Sequence of chain 1.A:
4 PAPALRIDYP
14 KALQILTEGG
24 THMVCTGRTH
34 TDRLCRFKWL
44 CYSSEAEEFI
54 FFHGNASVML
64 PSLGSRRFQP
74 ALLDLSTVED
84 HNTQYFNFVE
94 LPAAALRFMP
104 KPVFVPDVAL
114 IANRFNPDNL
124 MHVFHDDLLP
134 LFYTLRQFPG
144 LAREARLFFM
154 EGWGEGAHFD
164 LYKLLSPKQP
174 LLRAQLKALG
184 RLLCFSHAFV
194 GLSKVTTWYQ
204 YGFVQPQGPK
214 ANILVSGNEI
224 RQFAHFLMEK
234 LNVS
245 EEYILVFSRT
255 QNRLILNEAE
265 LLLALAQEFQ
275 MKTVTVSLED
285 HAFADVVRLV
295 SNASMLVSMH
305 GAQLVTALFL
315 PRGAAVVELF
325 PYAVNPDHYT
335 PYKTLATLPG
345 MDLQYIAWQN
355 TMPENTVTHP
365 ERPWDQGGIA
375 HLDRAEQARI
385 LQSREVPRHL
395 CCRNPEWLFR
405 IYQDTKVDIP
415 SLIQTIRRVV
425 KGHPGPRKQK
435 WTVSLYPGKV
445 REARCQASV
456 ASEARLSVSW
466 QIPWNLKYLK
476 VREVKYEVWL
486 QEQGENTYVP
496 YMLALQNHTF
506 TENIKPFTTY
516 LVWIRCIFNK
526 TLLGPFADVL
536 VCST

Binding-site contacts:
Ligand atom O5 contacts residue CYS396 of chain 1.A at 4.0 Å.
Ligand atom C2 contacts residue THR5 of chain 1.E at 2.5 Å.
Ligand atom C5 contacts residue THR12 of chain 1.E at 2.9 Å.
Ligand atom C5 contacts residue THR5 of chain 1.E at 3.0 Å.
Ligand atom O3 contacts residue TRS1 of chain 1.L at 3.5 Å (h-bond).
Ligand atom O3 contacts residue ASN122 of chain 1.A at 3.8 Å.
Ligand atom O3 contacts residue THR12 of chain 1.E at 4.4 Å.
Ligand atom C3 contacts residue THR5 of chain 1.E at 3.1 Å.
Ligand atom O2 contacts residue THR5 of chain 1.E at 3.8 Å.
Ligand atom O2 contacts residue THR12 of chain 1.E at 3.7 Å.
Ligand atom C6 contacts residue THR5 of chain 1.E at 4.2 Å.
Ligand atom C6 contacts residue TYR204 of chain 1.A at 3.8 Å (hydrophobic).
Ligand atom O5 contacts residue THR12 of chain 1.E at 2.4 Å (h-bond).
Ligand atom C4 contacts residue HIS125 of chain 1.A at 3.7 Å.
Ligand atom C6 contacts residue THR12 of chain 1.E at 4.2 Å.
Ligand atom C6 contacts residue CYS395 of chain 1.A at 3.9 Å (hydrophobic).
Ligand atom O5 contacts residue CYS395 of chain 1.A at 4.2 Å.
Ligand atom O6 contacts residue CYS395 of chain 1.A at 3.8 Å.
Ligand atom O5 contacts residue THR5 of chain 1.E at 2.5 Å (h-bond).
Ligand atom C1 contacts residue THR5 of chain 1.E at 1.6 Å.
Ligand atom C3 contacts residue THR12 of chain 1.E at 3.1 Å.
Ligand atom C5 contacts residue HIS125 of chain 1.A at 3.7 Å.
Ligand atom C4 contacts residue THR5 of chain 1.E at 3.7 Å.
Ligand atom O6 contacts residue TYR204 of chain 1.A at 4.1 Å.
Ligand atom C4 contacts residue TRS1 of chain 1.L at 3.7 Å.
Ligand atom C3 contacts residue TRS1 of chain 1.L at 4.2 Å.
Ligand atom C1 contacts residue THR12 of chain 1.E at 1.4 Å.
Ligand atom O4 contacts residue TRS1 of chain 1.L at 2.8 Å (h-bond).
Ligand atom O4 contacts residue HIS125 of chain 1.A at 3.0 Å (h-bond).
Ligand atom O3 contacts residue UDP1 of chain 1.K at 3.9 Å.
Ligand atom C4 contacts residue THR12 of chain 1.E at 3.6 Å.
Ligand atom C6 contacts residue HIS125 of chain 1.A at 4.3 Å.
Ligand atom C1 contacts residue CYS396 of chain 1.A at 4.5 Å (hydrophobic).
Ligand atom C2 contacts residue THR12 of chain 1.E at 2.5 Å.
Ligand atom O3 contacts residue THR5 of chain 1.E at 4.4 Å.
Ligand atom C3 contacts residue HIS125 of chain 1.A at 3.9 Å.

Sequence of chain 1.E:
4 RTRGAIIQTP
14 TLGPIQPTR

A small-molecule ligand and the protein it binds are described below.
Small molecule (SMILES): OC[C@H]1O[C@H](O)[C@@H](O)[C@@H](O)[C@@H]1O